Sequence of chain 1.D:
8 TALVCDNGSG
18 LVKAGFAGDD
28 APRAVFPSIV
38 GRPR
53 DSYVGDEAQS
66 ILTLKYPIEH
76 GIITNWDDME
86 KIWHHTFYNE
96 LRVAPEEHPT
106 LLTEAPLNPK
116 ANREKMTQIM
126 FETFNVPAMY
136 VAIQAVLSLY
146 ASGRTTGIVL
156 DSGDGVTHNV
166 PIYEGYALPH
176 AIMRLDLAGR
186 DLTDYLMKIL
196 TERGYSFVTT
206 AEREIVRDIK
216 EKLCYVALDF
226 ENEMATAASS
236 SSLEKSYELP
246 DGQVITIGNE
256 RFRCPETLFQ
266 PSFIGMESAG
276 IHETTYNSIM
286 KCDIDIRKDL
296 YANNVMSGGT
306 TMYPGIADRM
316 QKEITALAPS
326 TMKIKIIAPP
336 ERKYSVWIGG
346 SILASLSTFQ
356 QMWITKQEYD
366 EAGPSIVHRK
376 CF

Binding-site contacts:
Ligand atom C10 contacts residue TYR71 of chain 1.D at 3.2 Å (hydrophobic).
Ligand atom O1 contacts residue LEU18 of chain 1.D at 3.2 Å.
Ligand atom C8 contacts residue GLU209 of chain 1.D at 3.3 Å.
Ligand atom S1 contacts residue ARG208 of chain 1.D at 3.6 Å.
Ligand atom O5 contacts residue THR188 of chain 1.D at 2.5 Å (h-bond).
Ligand atom O5 contacts residue ARG185 of chain 1.D at 3.6 Å.
Ligand atom C2 contacts residue ARG212 of chain 1.D at 3.2 Å.
Ligand atom O5 contacts residue LYS215 of chain 1.D at 3.8 Å.
Ligand atom O3 contacts residue TYR71 of chain 1.D at 2.9 Å (h-bond).
Ligand atom C18 contacts residue ASP159 of chain 1.D at 3.5 Å.
Ligand atom O5 contacts residue GLY184 of chain 1.D at 3.9 Å.
Ligand atom C20 contacts residue GLU209 of chain 1.D at 3.3 Å.
Ligand atom C5 contacts residue GLU209 of chain 1.D at 3.2 Å.
Ligand atom C10 contacts residue PRO34 of chain 1.D at 3.9 Å (hydrophobic).
Ligand atom C12 contacts residue GLY17 of chain 1.D at 3.4 Å.
Ligand atom C12 contacts residue PRO34 of chain 1.D at 3.9 Å (hydrophobic).
Ligand atom C1 contacts residue LEU18 of chain 1.D at 3.6 Å (hydrophobic).
Ligand atom O4 contacts residue ARG212 of chain 1.D at 3.2 Å (salt-bridge).
Ligand atom C17 contacts residue ARG208 of chain 1.D at 3.9 Å.
Ligand atom O5 contacts residue ARG212 of chain 1.D at 3.8 Å.
Ligand atom C19 contacts residue ARG212 of chain 1.D at 3.4 Å.
Ligand atom C4 contacts residue LEU18 of chain 1.D at 3.8 Å (hydrophobic).
Ligand atom C18 contacts residue ARG212 of chain 1.D at 3.9 Å.
Ligand atom C3 contacts residue ARG212 of chain 1.D at 3.6 Å.
Ligand atom N1 contacts residue ASP159 of chain 1.D at 2.8 Å (salt-bridge).
Ligand atom C18 contacts residue THR188 of chain 1.D at 3.6 Å.
Ligand atom C6 contacts residue PRO34 of chain 1.D at 3.4 Å (hydrophobic).
Ligand atom O4 contacts residue GLU209 of chain 1.D at 2.4 Å (salt-bridge).
Ligand atom C7 contacts residue PRO34 of chain 1.D at 3.6 Å (hydrophobic).
Ligand atom C14 contacts residue ASP159 of chain 1.D at 3.7 Å.
Ligand atom O3 contacts residue GLU209 of chain 1.D at 3.7 Å.
Ligand atom C17 contacts residue GLU209 of chain 1.D at 3.7 Å.
Ligand atom N1 contacts residue ATP1 of chain 1.W at 3.7 Å.
Ligand atom C15 contacts residue GLU209 of chain 1.D at 3.6 Å.
Ligand atom C13 contacts residue LEU18 of chain 1.D at 3.8 Å (hydrophobic).
Ligand atom C11 contacts residue TYR71 of chain 1.D at 3.6 Å (hydrophobic).
Ligand atom C9 contacts residue TYR71 of chain 1.D at 3.7 Å (hydrophobic).
Ligand atom O5 contacts residue ASP159 of chain 1.D at 3.6 Å.
Ligand atom C16 contacts residue ASP159 of chain 1.D at 3.7 Å.
Ligand atom O5 contacts residue ATP1 of chain 1.W at 3.8 Å.

The small molecule below binds the protein below.
Small molecule (SMILES): C/C1=C/C(=O)O[C@@H]2C[C@@H](CC[C@H](C)/C=C\CC1)O[C@@](O)([C@@H]1CSC(=O)N1)C2